Binding-site contacts:
Ligand atom CD contacts residue LEU202 of chain 1.A at 4.4 Å (hydrophobic).
Ligand atom N contacts residue HIS231 of chain 1.A at 3.9 Å.
Ligand atom O contacts residue ILE1 of chain 1.H at 3.9 Å.
Ligand atom C contacts residue ILE1 of chain 1.H at 3.6 Å (hydrophobic).
Ligand atom CD contacts residue PHE130 of chain 1.A at 4.1 Å (hydrophobic).
Ligand atom OXT contacts residue ASP226 of chain 1.A at 4.4 Å.
Ligand atom CA contacts residue ILE1 of chain 1.H at 2.5 Å (hydrophobic).
Ligand atom O contacts residue HIS231 of chain 1.A at 3.8 Å.
Ligand atom CB contacts residue LEU202 of chain 1.A at 3.7 Å (hydrophobic).
Ligand atom NZ contacts residue ASN111 of chain 1.A at 2.9 Å (h-bond).
Ligand atom C contacts residue HIS231 of chain 1.A at 3.5 Å.
Ligand atom O contacts residue ASN112 of chain 1.A at 2.9 Å (h-bond).
Ligand atom CB contacts residue ARG203 of chain 1.A at 4.0 Å.
Ligand atom C contacts residue ASN112 of chain 1.A at 3.8 Å.
Ligand atom OXT contacts residue HIS231 of chain 1.A at 3.5 Å (h-bond).
Ligand atom CD contacts residue ASN111 of chain 1.A at 3.6 Å.
Ligand atom N contacts residue ILE1 of chain 1.H at 1.3 Å.
Ligand atom NZ contacts residue PHE130 of chain 1.A at 4.2 Å.
Ligand atom CE contacts residue ASN112 of chain 1.A at 4.1 Å.
Ligand atom CG contacts residue ILE1 of chain 1.H at 4.3 Å (hydrophobic).
Ligand atom CA contacts residue ARG203 of chain 1.A at 4.1 Å.
Ligand atom CD contacts residue ASN112 of chain 1.A at 3.5 Å.
Ligand atom CG contacts residue ASN112 of chain 1.A at 4.2 Å.
Ligand atom N contacts residue ASN112 of chain 1.A at 3.1 Å (h-bond).
Ligand atom CE contacts residue PHE130 of chain 1.A at 3.2 Å (hydrophobic).
Ligand atom CB contacts residue ILE1 of chain 1.H at 3.3 Å (hydrophobic).
Ligand atom CA contacts residue ASN112 of chain 1.A at 4.2 Å.
Ligand atom NZ contacts residue ASN112 of chain 1.A at 3.9 Å.
Ligand atom CA contacts residue HIS231 of chain 1.A at 3.5 Å.
Ligand atom CG contacts residue LEU202 of chain 1.A at 4.2 Å (hydrophobic).
Ligand atom CD contacts residue ILE1 of chain 1.H at 3.9 Å (hydrophobic).
Ligand atom CE contacts residue ASN111 of chain 1.A at 2.8 Å.

A protein and the small-molecule ligand that binds it are described below.
Small molecule (SMILES): N[C@@H](CCCC[NH3+])C(=O)O

Sequence of chain 1.A:
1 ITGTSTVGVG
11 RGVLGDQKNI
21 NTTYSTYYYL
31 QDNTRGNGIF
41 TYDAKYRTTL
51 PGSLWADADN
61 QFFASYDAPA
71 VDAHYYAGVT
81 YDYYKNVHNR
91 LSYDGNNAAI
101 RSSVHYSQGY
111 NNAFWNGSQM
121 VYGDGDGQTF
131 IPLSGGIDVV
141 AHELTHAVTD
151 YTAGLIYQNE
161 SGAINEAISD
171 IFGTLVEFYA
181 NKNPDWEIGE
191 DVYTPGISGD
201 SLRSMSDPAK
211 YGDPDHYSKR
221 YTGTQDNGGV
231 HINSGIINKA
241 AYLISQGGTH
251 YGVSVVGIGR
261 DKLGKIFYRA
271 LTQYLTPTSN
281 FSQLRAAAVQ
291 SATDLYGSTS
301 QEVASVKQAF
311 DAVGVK